Sequence of chain 3.B:
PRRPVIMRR

Sequence of chain 1.A:
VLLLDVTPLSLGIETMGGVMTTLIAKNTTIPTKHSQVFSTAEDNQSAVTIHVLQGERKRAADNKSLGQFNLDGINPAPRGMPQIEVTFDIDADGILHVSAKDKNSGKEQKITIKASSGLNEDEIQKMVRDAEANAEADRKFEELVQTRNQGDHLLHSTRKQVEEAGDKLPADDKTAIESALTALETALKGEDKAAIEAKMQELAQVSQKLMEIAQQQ

Binding-site contacts:
Ligand atom O contacts residue VAL48 of chain 1.A at 3.5 Å.
Ligand atom O contacts residue MET16 of chain 1.A at 3.0 Å (h-bond).
Ligand atom C contacts residue THR49 of chain 1.A at 3.6 Å.
Ligand atom CD contacts residue THR49 of chain 1.A at 3.0 Å.
Ligand atom CB contacts residue PHE38 of chain 1.A at 3.5 Å (hydrophobic).
Ligand atom CE contacts residue LEU154 of chain 3.A at 3.3 Å (hydrophobic).
Ligand atom CD contacts residue THR49 of chain 1.A at 3.7 Å.
Ligand atom C contacts residue HIS153 of chain 3.A at 3.7 Å.
Ligand atom CG2 contacts residue ALA41 of chain 1.A at 3.4 Å (hydrophobic).
Ligand atom NE contacts residue GLU14 of chain 1.A at 2.9 Å (salt-bridge).
Ligand atom CB contacts residue GLN45 of chain 1.A at 3.5 Å.
Ligand atom CB contacts residue ARG8 of chain 3.B at 3.5 Å.
Ligand atom CA contacts residue THR49 of chain 1.A at 3.6 Å.
Ligand atom O contacts residue PHE38 of chain 1.A at 3.4 Å.
Ligand atom NH2 contacts residue GLU42 of chain 1.A at 2.5 Å.
Ligand atom CG contacts residue THR49 of chain 1.A at 3.6 Å.
Ligand atom CB contacts residue HIS153 of chain 3.A at 3.7 Å.
Ligand atom O contacts residue THR49 of chain 1.A at 2.9 Å (h-bond).
Ligand atom O contacts residue HIS153 of chain 3.A at 3.2 Å (h-bond).
Ligand atom CG contacts residue ARG8 of chain 3.B at 3.4 Å.
Ligand atom CA contacts residue SER39 of chain 1.A at 3.5 Å.
Ligand atom O contacts residue GLN150 of chain 3.A at 3.4 Å.
Ligand atom CB contacts residue VAL37 of chain 1.A at 3.7 Å (hydrophobic).
Ligand atom CE contacts residue GLY80 of chain 1.A at 3.4 Å.
Ligand atom N contacts residue SER39 of chain 1.A at 3.1 Å (h-bond).
Ligand atom CD contacts residue ASN70 of chain 1.A at 3.5 Å.
Ligand atom CB contacts residue THR49 of chain 1.A at 3.4 Å.
Ligand atom O contacts residue SER39 of chain 1.A at 2.8 Å (h-bond).
Ligand atom O contacts residue THR49 of chain 1.A at 3.0 Å (h-bond).
Ligand atom NH1 contacts residue THR49 of chain 1.A at 3.5 Å.
Ligand atom NH1 contacts residue ALA41 of chain 1.A at 3.6 Å.
Ligand atom NH1 contacts residue HIS153 of chain 1.A at 3.3 Å.
Ligand atom NH1 contacts residue ARG8 of chain 3.B at 3.5 Å.
Ligand atom CD contacts residue GLU14 of chain 1.A at 3.7 Å.
Ligand atom N contacts residue THR49 of chain 1.A at 3.1 Å (h-bond).
Ligand atom CB contacts residue ALA47 of chain 1.A at 3.6 Å (hydrophobic).
Ligand atom O contacts residue THR15 of chain 1.A at 3.2 Å.
Ligand atom CE contacts residue MET81 of chain 1.A at 3.4 Å (hydrophobic).
Ligand atom N contacts residue ASN149 of chain 3.A at 3.5 Å (h-bond).
Ligand atom CD contacts residue GLU14 of chain 1.A at 3.5 Å.

The protein below binds the small molecule below.
Small molecule (SMILES): CC[C@H](C)[C@H](NC(=O)[C@@H](NC(=O)[C@@H]1CCCN1C(=O)[C@H](CCCN=C(N)N)NC(=O)[C@H](CCCN=C(N)N)NC(=O)[C@@H]1CCCN1)C(C)C)C(=O)N[C@@H](CCSC)C(=O)N[C@@H](CCCN=C(N)N)C(N)=O

Sequence of chain 3.A:
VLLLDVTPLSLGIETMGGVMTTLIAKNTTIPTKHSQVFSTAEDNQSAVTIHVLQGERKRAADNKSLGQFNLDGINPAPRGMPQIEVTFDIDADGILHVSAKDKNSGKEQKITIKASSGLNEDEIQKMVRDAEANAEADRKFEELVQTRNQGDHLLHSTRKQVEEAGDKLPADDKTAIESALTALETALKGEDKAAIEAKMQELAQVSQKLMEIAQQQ